A protein and the small-molecule ligand that binds it are described below.
Small molecule (SMILES): Nc1ccn([C@H]2C[C@H](O[P](=O)(O)OC[C@H]3O[C@@H](n4ccc(N)nc4=O)C[C@@H]3O[P](=O)(O)OC[C@H]3O[C@@H](n4cnc5c(=O)[nH]c(N)nc54)C[C@@H]3O[P](=O)(O)OC[C@H]3O[C@@H](n4cnc5c(=O)[nH]c(N)nc54)C[C@@H]3O)[C@@H](COP(=O)=O)O2)c(=O)n1

Sequence of chain 1.B:
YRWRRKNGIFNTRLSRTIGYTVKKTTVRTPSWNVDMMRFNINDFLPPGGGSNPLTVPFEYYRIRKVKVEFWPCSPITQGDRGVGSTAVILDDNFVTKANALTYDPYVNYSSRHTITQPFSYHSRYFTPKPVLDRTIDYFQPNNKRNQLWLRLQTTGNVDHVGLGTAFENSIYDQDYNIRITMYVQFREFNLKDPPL

Sequence of chain 1.W:
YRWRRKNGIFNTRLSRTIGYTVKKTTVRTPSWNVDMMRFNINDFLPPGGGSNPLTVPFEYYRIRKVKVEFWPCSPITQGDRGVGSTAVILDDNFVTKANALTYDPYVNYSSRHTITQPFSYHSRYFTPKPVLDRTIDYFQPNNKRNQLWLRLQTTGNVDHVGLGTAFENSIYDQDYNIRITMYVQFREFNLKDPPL

Binding-site contacts:
Ligand atom C5' contacts residue TRP71 of chain 1.W at 3.7 Å (hydrophobic).
Ligand atom C4 contacts residue TYR125 of chain 1.W at 4.0 Å (hydrophobic).
Ligand atom O3' contacts residue THR114 of chain 1.V at 3.7 Å.
Ligand atom C2' contacts residue TYR183 of chain 1.W at 3.9 Å (hydrophobic).
Ligand atom O6 contacts residue SER123 of chain 1.W at 3.9 Å.
Ligand atom C5 contacts residue TYR125 of chain 1.W at 4.0 Å (hydrophobic).
Ligand atom P contacts residue ARG112 of chain 1.V at 4.0 Å.
Ligand atom O6 contacts residue LYS67 of chain 1.W at 4.1 Å.
Ligand atom OP1 contacts residue ARG13 of chain 1.W at 3.9 Å.
Ligand atom P contacts residue ARG13 of chain 1.W at 3.4 Å.
Ligand atom C5 contacts residue LYS67 of chain 1.W at 4.0 Å.
Ligand atom OP1 contacts residue THR114 of chain 1.V at 3.5 Å (h-bond).
Ligand atom P contacts residue TYR121 of chain 1.W at 4.2 Å.
Ligand atom C2' contacts residue LYS67 of chain 1.W at 3.7 Å.
Ligand atom C8 contacts residue LYS67 of chain 1.W at 3.3 Å.
Ligand atom OP2 contacts residue ARG112 of chain 1.V at 2.5 Å (salt-bridge).
Ligand atom OP1 contacts residue LYS6 of chain 1.B at 3.9 Å.
Ligand atom N7 contacts residue LYS67 of chain 1.W at 3.0 Å (salt-bridge).
Ligand atom C6 contacts residue LYS67 of chain 1.W at 3.8 Å.
Ligand atom N3 contacts residue TYR125 of chain 1.W at 3.8 Å.
Ligand atom OP2 contacts residue ARG13 of chain 1.W at 2.2 Å (salt-bridge).
Ligand atom N2 contacts residue TYR125 of chain 1.W at 3.8 Å.
Ligand atom N9 contacts residue TYR125 of chain 1.W at 4.0 Å.
Ligand atom O3' contacts residue ASN11 of chain 1.W at 3.5 Å (h-bond).
Ligand atom C2' contacts residue TYR125 of chain 1.W at 3.8 Å (hydrophobic).
Ligand atom C3' contacts residue TYR183 of chain 1.W at 3.7 Å (hydrophobic).
Ligand atom C4' contacts residue ASN11 of chain 1.W at 4.2 Å.
Ligand atom N1 contacts residue TYR125 of chain 1.W at 4.0 Å.
Ligand atom O3' contacts residue ARG13 of chain 1.W at 4.0 Å.
Ligand atom OP2 contacts residue TYR183 of chain 1.W at 3.2 Å.
Ligand atom C6 contacts residue TYR125 of chain 1.W at 4.0 Å (hydrophobic).
Ligand atom OP1 contacts residue TRP71 of chain 1.W at 3.4 Å.
Ligand atom C3' contacts residue ARG13 of chain 1.W at 4.1 Å.
Ligand atom C2 contacts residue TYR125 of chain 1.W at 3.7 Å (hydrophobic).
Ligand atom O5' contacts residue TYR183 of chain 1.W at 4.0 Å.
Ligand atom C8 contacts residue TYR183 of chain 1.W at 3.7 Å (hydrophobic).
Ligand atom P contacts residue THR114 of chain 1.V at 3.3 Å.
Ligand atom OP2 contacts residue THR114 of chain 1.V at 2.4 Å (h-bond).
Ligand atom O6 contacts residue TYR125 of chain 1.W at 4.2 Å.
Ligand atom OP2 contacts residue TYR121 of chain 1.W at 3.1 Å.

Sequence of chain 1.V:
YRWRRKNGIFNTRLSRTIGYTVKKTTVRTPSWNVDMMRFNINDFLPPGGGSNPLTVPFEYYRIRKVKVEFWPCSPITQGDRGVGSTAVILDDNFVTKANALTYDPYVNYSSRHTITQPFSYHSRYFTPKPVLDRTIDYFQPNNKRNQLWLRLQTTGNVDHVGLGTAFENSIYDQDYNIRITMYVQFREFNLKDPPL